Binding-site contacts:
Ligand atom C4 contacts residue HIS242 of chain 1.A at 3.4 Å.
Ligand atom O5 contacts residue NAD1 of chain 1.D at 3.8 Å.
Ligand atom O5 contacts residue HIS242 of chain 1.A at 3.1 Å.
Ligand atom C8 contacts residue LYS136 of chain 1.A at 3.4 Å.
Ligand atom C1 contacts residue LYS136 of chain 1.A at 3.5 Å.
Ligand atom O12 contacts residue LYS221 of chain 1.A at 2.9 Å (salt-bridge).
Ligand atom O4 contacts residue NAD1 of chain 1.D at 3.7 Å.
Ligand atom C4 contacts residue ZN1 of chain 1.C at 3.5 Å.
Ligand atom O4 contacts residue ZN1 of chain 1.C at 2.5 Å.
Ligand atom O4 contacts residue GLU178 of chain 1.A at 3.0 Å (salt-bridge).
Ligand atom O2 contacts residue ASN239 of chain 1.A at 3.3 Å (h-bond).
Ligand atom O91 contacts residue ASN239 of chain 1.A at 3.3 Å (h-bond).
Ligand atom P1 contacts residue HIS246 of chain 1.A at 3.5 Å.
Ligand atom O91 contacts residue HIS246 of chain 1.A at 3.0 Å.
Ligand atom C5 contacts residue ZN1 of chain 1.C at 3.5 Å.
Ligand atom O92 contacts residue LYS314 of chain 1.A at 3.5 Å.
Ligand atom O93 contacts residue LYS314 of chain 1.A at 3.0 Å (salt-bridge).
Ligand atom O5 contacts residue HIS246 of chain 1.A at 3.7 Å.
Ligand atom O4 contacts residue LYS181 of chain 1.A at 3.1 Å (salt-bridge).
Ligand atom C7 contacts residue HIS246 of chain 1.A at 3.8 Å.
Ligand atom O5 contacts residue ZN1 of chain 1.C at 2.8 Å.
Ligand atom O12 contacts residue ARG235 of chain 1.A at 3.1 Å (salt-bridge).
Ligand atom C4 contacts residue LYS181 of chain 1.A at 3.7 Å.
Ligand atom O5 contacts residue HIS256 of chain 1.A at 3.6 Å (h-bond).
Ligand atom O11 contacts residue LYS136 of chain 1.A at 2.9 Å (salt-bridge).
Ligand atom C3 contacts residue LYS181 of chain 1.A at 3.6 Å.
Ligand atom C4 contacts residue ASP130 of chain 1.A at 3.8 Å.
Ligand atom O11 contacts residue ARG235 of chain 1.A at 2.8 Å (salt-bridge).
Ligand atom O12 contacts residue NAD1 of chain 1.D at 3.5 Å (h-bond).
Ligand atom C7 contacts residue ASN146 of chain 1.A at 3.6 Å.
Ligand atom O93 contacts residue HIS246 of chain 1.A at 3.4 Å.
Ligand atom O93 contacts residue ASN146 of chain 1.A at 2.7 Å (h-bond).
Ligand atom O2 contacts residue LEU238 of chain 1.A at 3.5 Å.
Ligand atom O4 contacts residue ASP130 of chain 1.A at 2.7 Å (salt-bridge).
Ligand atom O92 contacts residue LYS136 of chain 1.A at 2.9 Å (salt-bridge).
Ligand atom O2 contacts residue LYS136 of chain 1.A at 3.7 Å.
Ligand atom P1 contacts residue LYS314 of chain 1.A at 3.6 Å.
Ligand atom O4 contacts residue HIS242 of chain 1.A at 3.0 Å (h-bond).
Ligand atom C1 contacts residue ARG235 of chain 1.A at 3.6 Å.
Ligand atom C5 contacts residue NAD1 of chain 1.D at 3.6 Å.

The small molecule below binds the protein below.
Small molecule (SMILES): O=C(O)[C@]1(O)C[C@H](CP(=O)(O)O)[C@@H](O)[C@H](O)C1

Sequence of chain 1.A:
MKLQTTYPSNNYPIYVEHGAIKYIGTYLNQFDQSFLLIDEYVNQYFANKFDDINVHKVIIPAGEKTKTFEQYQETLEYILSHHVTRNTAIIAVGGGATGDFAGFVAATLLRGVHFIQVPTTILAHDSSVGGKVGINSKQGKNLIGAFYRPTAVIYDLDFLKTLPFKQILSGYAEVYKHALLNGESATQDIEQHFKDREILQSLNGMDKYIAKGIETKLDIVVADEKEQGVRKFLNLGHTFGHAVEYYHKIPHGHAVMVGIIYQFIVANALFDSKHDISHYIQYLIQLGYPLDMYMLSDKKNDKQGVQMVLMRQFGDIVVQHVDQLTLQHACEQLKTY